Binding-site contacts:
Ligand atom C16 contacts residue GLY220 of chain 1.B at 4.0 Å.
Ligand atom C4 contacts residue LEU90 of chain 1.B at 3.9 Å (hydrophobic).
Ligand atom O17 contacts residue HIS223 of chain 1.B at 3.0 Å (h-bond).
Ligand atom C18 contacts residue LEU83 of chain 1.B at 4.2 Å (hydrophobic).
Ligand atom O3 contacts residue ARG93 of chain 1.B at 3.0 Å (salt-bridge).
Ligand atom C1 contacts residue ALA49 of chain 1.B at 3.9 Å (hydrophobic).
Ligand atom C17 contacts residue MET42 of chain 1.B at 4.0 Å (hydrophobic).
Ligand atom C6 contacts residue LEU90 of chain 1.B at 3.9 Å (hydrophobic).
Ligand atom C18 contacts residue LEU224 of chain 1.B at 4.1 Å (hydrophobic).
Ligand atom O17 contacts residue LEU224 of chain 1.B at 3.5 Å.
Ligand atom C16 contacts residue MET120 of chain 1.B at 4.0 Å (hydrophobic).
Ligand atom C11 contacts residue ALA49 of chain 1.B at 4.2 Å (hydrophobic).
Ligand atom C3 contacts residue LEU86 of chain 1.B at 4.0 Å (hydrophobic).
Ligand atom C3 contacts residue GLU52 of chain 1.B at 3.2 Å.
Ligand atom C10 contacts residue PHE103 of chain 1.B at 3.9 Å (hydrophobic).
Ligand atom C1 contacts residue LEU45 of chain 1.B at 3.6 Å (hydrophobic).
Ligand atom C17 contacts residue MET120 of chain 1.B at 3.9 Å (hydrophobic).
Ligand atom C2 contacts residue PHE103 of chain 1.B at 4.2 Å (hydrophobic).
Ligand atom C5 contacts residue LEU90 of chain 1.B at 4.2 Å (hydrophobic).
Ligand atom C2 contacts residue ALA49 of chain 1.B at 4.1 Å (hydrophobic).
Ligand atom O3 contacts residue LEU86 of chain 1.B at 3.9 Å.
Ligand atom C12 contacts residue LEU45 of chain 1.B at 4.1 Å (hydrophobic).
Ligand atom C16 contacts residue HIS223 of chain 1.B at 3.4 Å.
Ligand atom C8 contacts residue LEU83 of chain 1.B at 4.2 Å (hydrophobic).
Ligand atom C6 contacts residue MET87 of chain 1.B at 3.6 Å (hydrophobic).
Ligand atom C1 contacts residue PHE103 of chain 1.B at 4.1 Å (hydrophobic).
Ligand atom O3 contacts residue GLU52 of chain 1.B at 2.5 Å (salt-bridge).
Ligand atom C5 contacts residue LEU86 of chain 1.B at 4.2 Å (hydrophobic).
Ligand atom C4 contacts residue LEU86 of chain 1.B at 3.7 Å (hydrophobic).
Ligand atom C2 contacts residue LEU48 of chain 1.B at 3.7 Å (hydrophobic).
Ligand atom C11 contacts residue LEU45 of chain 1.B at 4.0 Å (hydrophobic).
Ligand atom O17 contacts residue GLY220 of chain 1.B at 4.2 Å.
Ligand atom O17 contacts residue MET42 of chain 1.B at 3.5 Å.
Ligand atom C7 contacts residue PHE103 of chain 1.B at 4.2 Å (hydrophobic).
Ligand atom C15 contacts residue MET87 of chain 1.B at 4.2 Å (hydrophobic).
Ligand atom C3 contacts residue ARG93 of chain 1.B at 4.1 Å.
Ligand atom C5 contacts residue PHE103 of chain 1.B at 4.0 Å (hydrophobic).
Ligand atom C2 contacts residue GLU52 of chain 1.B at 3.1 Å.
Ligand atom C17 contacts residue HIS223 of chain 1.B at 3.5 Å.
Ligand atom C9 contacts residue PHE103 of chain 1.B at 4.2 Å (hydrophobic).

The small molecule below binds the protein below.
Small molecule (SMILES): C[C@]12CC[C@@H]3c4ccc(O)cc4CC[C@H]3[C@@H]1CC[C@@H]2O

Sequence of chain 1.B:
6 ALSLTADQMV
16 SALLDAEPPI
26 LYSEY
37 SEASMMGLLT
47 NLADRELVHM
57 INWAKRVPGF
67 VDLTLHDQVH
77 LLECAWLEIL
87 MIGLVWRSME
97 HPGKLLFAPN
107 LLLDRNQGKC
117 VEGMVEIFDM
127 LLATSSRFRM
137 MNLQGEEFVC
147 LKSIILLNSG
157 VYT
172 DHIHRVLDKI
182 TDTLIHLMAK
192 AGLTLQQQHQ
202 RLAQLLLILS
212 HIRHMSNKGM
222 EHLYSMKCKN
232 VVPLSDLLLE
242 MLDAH